Binding-site contacts:
Ligand atom O2' contacts residue U5 of chain 2.LA at 3.1 Å.
Ligand atom O3' contacts residue ALA40 of chain 2.BA at 3.5 Å.
Ligand atom C1' contacts residue VAL38 of chain 2.BA at 3.9 Å (hydrophobic).
Ligand atom C4 contacts residue U5 of chain 2.LA at 3.6 Å.
Ligand atom O3' contacts residue ASP15 of chain 2.G at 3.9 Å.
Ligand atom C2 contacts residue U3 of chain 2.LA at 3.2 Å.
Ligand atom OP1 contacts residue ASP15 of chain 2.G at 2.9 Å (salt-bridge).
Ligand atom C2 contacts residue U4 of chain 2.LA at 3.9 Å.
Ligand atom C5' contacts residue SER17 of chain 2.G at 3.7 Å.
Ligand atom OP1 contacts residue ARG79 of chain 2.BA at 2.7 Å (salt-bridge).
Ligand atom N1 contacts residue U3 of chain 2.LA at 2.9 Å (h-bond).
Ligand atom OP1 contacts residue ARG125 of chain 3.C at 3.6 Å.
Ligand atom C6 contacts residue U3 of chain 2.LA at 3.2 Å.
Ligand atom N3 contacts residue U5 of chain 2.LA at 3.0 Å (h-bond).
Ligand atom C5' contacts residue SER155 of chain 2.BA at 3.6 Å.
Ligand atom OP1 contacts residue THR21 of chain 2.G at 3.9 Å.
Ligand atom C2 contacts residue U5 of chain 2.LA at 2.8 Å.
Ligand atom N6 contacts residue U4 of chain 2.LA at 3.5 Å (h-bond).
Ligand atom C6 contacts residue U4 of chain 2.LA at 3.8 Å.
Ligand atom C6 contacts residue U2 of chain 2.LA at 3.1 Å.
Ligand atom N6 contacts residue U1 of chain 2.LA at 3.1 Å (h-bond).
Ligand atom N3 contacts residue VAL38 of chain 2.BA at 3.6 Å.
Ligand atom N1 contacts residue U4 of chain 2.LA at 3.4 Å (h-bond).
Ligand atom N1 contacts residue U5 of chain 2.LA at 2.8 Å (h-bond).
Ligand atom OP2 contacts residue U5 of chain 2.LA at 3.9 Å.
Ligand atom C2 contacts residue U1 of chain 2.LA at 3.1 Å.
Ligand atom N1 contacts residue U2 of chain 2.LA at 2.7 Å (h-bond).
Ligand atom O4' contacts residue VAL38 of chain 2.BA at 3.9 Å.
Ligand atom C6 contacts residue U1 of chain 2.LA at 3.2 Å.
Ligand atom C2 contacts residue U2 of chain 2.LA at 3.3 Å.
Ligand atom N6 contacts residue U3 of chain 2.LA at 2.8 Å (h-bond).
Ligand atom N6 contacts residue U2 of chain 2.LA at 2.3 Å (h-bond).
Ligand atom O2' contacts residue SER155 of chain 2.BA at 3.7 Å.
Ligand atom C5' contacts residue ALA40 of chain 2.BA at 3.7 Å (hydrophobic).
Ligand atom C4' contacts residue ALA40 of chain 2.BA at 3.5 Å (hydrophobic).
Ligand atom O3' contacts residue THR21 of chain 2.G at 3.8 Å.
Ligand atom O2' contacts residue SER17 of chain 2.G at 3.4 Å.
Ligand atom N1 contacts residue U1 of chain 2.LA at 3.0 Å (h-bond).
Ligand atom N3 contacts residue U1 of chain 2.LA at 3.8 Å.
Ligand atom O2' contacts residue THR36 of chain 3.C at 2.9 Å (h-bond).

Sequence of chain 2.BA:
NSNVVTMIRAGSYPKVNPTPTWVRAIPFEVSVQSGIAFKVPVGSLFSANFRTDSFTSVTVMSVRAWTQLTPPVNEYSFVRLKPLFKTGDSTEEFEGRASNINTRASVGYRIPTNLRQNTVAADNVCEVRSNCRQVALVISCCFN

A small-molecule ligand and the protein it binds are described below.
Small molecule (SMILES): Nc1ncnc2c1ncn2[C@@H]1O[C@H](CO[P](=O)(O)O[C@H]2[C@@H](O)[C@H](n3cnc4c(N)ncnc43)O[C@@H]2CO[P](=O)(O)O[C@H]2[C@@H](O)[C@H](n3cnc4c(N)ncnc43)O[C@@H]2CO[P](=O)(O)O[C@H]2[C@@H](O)[C@H](n3cnc4c(N)ncnc43)O[C@@H]2CO[P](=O)(O)O[C@H]2[C@@H](O)[C@H](n3cnc4c(N)ncnc43)O[C@@H]2CO[P](=O)(O)O[C@H]2[C@@H](O)[C@H](n3cnc4c(N)ncnc43)O[C@@H]2CO[P](=O)(O)O[C@H]2[C@@H](O)[C@H](n3cnc4c(N)ncnc43)O[C@@H]2CO[P](=O)(O)O[C@H]2[C@@H](O)[C@H](n3cnc4c(N)ncnc43)O[C@@H]2COP(=O)=O)[C@@H](O)[C@H]1O

Sequence of chain 3.C:
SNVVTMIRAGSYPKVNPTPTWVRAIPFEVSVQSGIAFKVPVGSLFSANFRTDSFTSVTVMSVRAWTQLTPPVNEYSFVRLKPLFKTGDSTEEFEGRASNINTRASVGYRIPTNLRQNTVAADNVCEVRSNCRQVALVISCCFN

Sequence of chain 2.G:
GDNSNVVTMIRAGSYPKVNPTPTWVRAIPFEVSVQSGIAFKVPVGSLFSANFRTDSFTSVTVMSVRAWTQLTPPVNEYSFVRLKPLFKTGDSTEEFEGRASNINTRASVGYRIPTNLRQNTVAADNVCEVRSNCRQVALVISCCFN